Sequence of chain 1.B:
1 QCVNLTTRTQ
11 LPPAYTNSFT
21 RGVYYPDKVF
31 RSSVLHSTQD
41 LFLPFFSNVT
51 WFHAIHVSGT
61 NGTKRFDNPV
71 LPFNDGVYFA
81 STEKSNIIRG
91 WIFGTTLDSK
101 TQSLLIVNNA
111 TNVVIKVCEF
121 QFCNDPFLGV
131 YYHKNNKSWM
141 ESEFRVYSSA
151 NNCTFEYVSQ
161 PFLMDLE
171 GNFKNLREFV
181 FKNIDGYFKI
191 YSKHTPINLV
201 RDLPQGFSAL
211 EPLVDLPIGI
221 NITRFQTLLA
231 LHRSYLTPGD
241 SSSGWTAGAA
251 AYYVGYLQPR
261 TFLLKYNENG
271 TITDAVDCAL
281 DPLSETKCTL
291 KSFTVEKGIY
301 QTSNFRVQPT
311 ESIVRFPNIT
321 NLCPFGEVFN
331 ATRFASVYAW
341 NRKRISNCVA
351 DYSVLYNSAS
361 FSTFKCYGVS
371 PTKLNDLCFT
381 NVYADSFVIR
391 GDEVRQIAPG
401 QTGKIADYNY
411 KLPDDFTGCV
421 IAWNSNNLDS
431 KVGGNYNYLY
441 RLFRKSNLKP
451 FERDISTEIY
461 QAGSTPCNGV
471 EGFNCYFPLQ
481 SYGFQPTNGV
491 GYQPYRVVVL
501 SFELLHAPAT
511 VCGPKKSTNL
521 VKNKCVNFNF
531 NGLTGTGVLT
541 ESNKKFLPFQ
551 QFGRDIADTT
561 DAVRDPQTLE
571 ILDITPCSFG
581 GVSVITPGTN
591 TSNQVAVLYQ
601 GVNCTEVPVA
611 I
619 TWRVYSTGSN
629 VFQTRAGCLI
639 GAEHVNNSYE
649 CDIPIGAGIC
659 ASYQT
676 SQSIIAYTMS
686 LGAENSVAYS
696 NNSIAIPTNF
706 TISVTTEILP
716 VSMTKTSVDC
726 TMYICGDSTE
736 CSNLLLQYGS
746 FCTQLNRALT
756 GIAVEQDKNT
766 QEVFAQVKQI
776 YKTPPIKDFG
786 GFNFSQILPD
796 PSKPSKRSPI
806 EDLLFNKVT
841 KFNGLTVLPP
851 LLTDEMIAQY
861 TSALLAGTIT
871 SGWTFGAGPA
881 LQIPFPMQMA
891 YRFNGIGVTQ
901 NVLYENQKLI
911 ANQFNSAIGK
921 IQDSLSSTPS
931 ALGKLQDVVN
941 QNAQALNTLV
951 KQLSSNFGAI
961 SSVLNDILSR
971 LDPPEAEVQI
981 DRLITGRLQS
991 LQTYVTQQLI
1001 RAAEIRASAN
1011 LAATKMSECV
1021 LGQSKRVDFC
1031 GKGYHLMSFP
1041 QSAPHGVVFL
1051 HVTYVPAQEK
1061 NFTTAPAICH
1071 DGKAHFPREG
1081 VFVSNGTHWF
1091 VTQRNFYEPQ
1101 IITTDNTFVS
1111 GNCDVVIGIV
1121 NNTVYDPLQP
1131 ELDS

Binding-site contacts:
Ligand atom C8 contacts residue ASN48 of chain 1.B at 4.2 Å.
Ligand atom C2 contacts residue TYR15 of chain 1.B at 3.5 Å (hydrophobic).
Ligand atom C4 contacts residue TYR15 of chain 1.B at 3.6 Å (hydrophobic).
Ligand atom C5 contacts residue TYR15 of chain 1.B at 4.1 Å (hydrophobic).
Ligand atom C7 contacts residue ASN48 of chain 1.B at 3.1 Å.
Ligand atom C7 contacts residue TYR15 of chain 1.B at 4.4 Å (hydrophobic).
Ligand atom O7 contacts residue TYR15 of chain 1.B at 3.9 Å.
Ligand atom O3 contacts residue TYR15 of chain 1.B at 3.4 Å.
Ligand atom N2 contacts residue TYR15 of chain 1.B at 4.2 Å.
Ligand atom C1 contacts residue TYR15 of chain 1.B at 4.0 Å (hydrophobic).
Ligand atom C3 contacts residue TYR15 of chain 1.B at 3.7 Å (hydrophobic).
Ligand atom O5 contacts residue TYR15 of chain 1.B at 3.7 Å.
Ligand atom C4 contacts residue ASN48 of chain 1.B at 4.3 Å.
Ligand atom C1 contacts residue ASN48 of chain 1.B at 1.4 Å.
Ligand atom O6 contacts residue TYR15 of chain 1.B at 4.3 Å.
Ligand atom O7 contacts residue ASN48 of chain 1.B at 3.0 Å (h-bond).
Ligand atom O5 contacts residue ASN48 of chain 1.B at 2.4 Å (h-bond).
Ligand atom C5 contacts residue ASN48 of chain 1.B at 3.7 Å.
Ligand atom C6 contacts residue TYR15 of chain 1.B at 4.1 Å (hydrophobic).
Ligand atom C3 contacts residue ASN48 of chain 1.B at 3.8 Å.
Ligand atom C2 contacts residue ASN48 of chain 1.B at 2.5 Å.
Ligand atom N2 contacts residue ASN48 of chain 1.B at 2.8 Å (h-bond).

This small molecule binds to this protein.
Small molecule (SMILES): CC(=O)N[C@@H]1[C@@H](O)[C@H](O)[C@@H](CO)O[C@H]1O